Sequence of chain 6.B:
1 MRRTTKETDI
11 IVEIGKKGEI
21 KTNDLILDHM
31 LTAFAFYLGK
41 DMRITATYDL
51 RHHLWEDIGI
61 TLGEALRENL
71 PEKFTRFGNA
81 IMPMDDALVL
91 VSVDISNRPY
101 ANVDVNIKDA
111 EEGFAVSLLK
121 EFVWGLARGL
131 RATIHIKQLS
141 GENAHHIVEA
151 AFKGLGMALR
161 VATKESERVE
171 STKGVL

Sequence of chain 6.A:
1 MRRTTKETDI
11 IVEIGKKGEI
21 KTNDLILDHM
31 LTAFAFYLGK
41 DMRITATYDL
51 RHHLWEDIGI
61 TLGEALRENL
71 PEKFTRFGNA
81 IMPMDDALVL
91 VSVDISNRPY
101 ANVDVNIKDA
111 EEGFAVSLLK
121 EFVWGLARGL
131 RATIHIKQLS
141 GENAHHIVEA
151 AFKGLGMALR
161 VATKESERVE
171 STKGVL

A small-molecule ligand and the protein it binds are described below.
Small molecule (SMILES): O=P(O)(O)C[C@H](O)Cn1cncn1

Sequence of chain 6.C:
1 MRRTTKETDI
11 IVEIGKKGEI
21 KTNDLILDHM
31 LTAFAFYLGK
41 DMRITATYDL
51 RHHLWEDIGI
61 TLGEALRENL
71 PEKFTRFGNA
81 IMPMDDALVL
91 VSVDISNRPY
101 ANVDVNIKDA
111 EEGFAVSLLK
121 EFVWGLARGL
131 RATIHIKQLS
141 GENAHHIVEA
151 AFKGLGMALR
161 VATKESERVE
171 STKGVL

Binding-site contacts:
Ligand atom N1 contacts residue GLU149 of chain 6.C at 3.3 Å (salt-bridge).
Ligand atom C7 contacts residue GLU7 of chain 6.B at 3.5 Å.
Ligand atom N1 contacts residue HIS145 of chain 6.C at 3.2 Å (h-bond).
Ligand atom N1 contacts residue HIS53 of chain 6.B at 3.1 Å (h-bond).
Ligand atom C5 contacts residue HIS145 of chain 6.C at 3.2 Å.
Ligand atom C5 contacts residue MET84 of chain 6.C at 3.5 Å (hydrophobic).
Ligand atom N4 contacts residue MET84 of chain 6.C at 3.5 Å.
Ligand atom C5 contacts residue MN1 of chain 6.I at 3.2 Å.
Ligand atom N4 contacts residue GLU56 of chain 6.B at 3.1 Å (salt-bridge).
Ligand atom O13 contacts residue GLU149 of chain 6.C at 2.9 Å (salt-bridge).
Ligand atom C8 contacts residue GLU149 of chain 6.C at 3.6 Å.
Ligand atom C3 contacts residue MN1 of chain 6.G at 3.2 Å.
Ligand atom O13 contacts residue HIS29 of chain 6.C at 3.0 Å (h-bond).
Ligand atom O10 contacts residue ARG76 of chain 6.A at 2.8 Å (salt-bridge).
Ligand atom N4 contacts residue HIS52 of chain 6.B at 3.1 Å (h-bond).
Ligand atom O13 contacts residue GLU7 of chain 6.B at 2.8 Å (salt-bridge).
Ligand atom C7 contacts residue MN1 of chain 6.I at 3.2 Å.
Ligand atom C6 contacts residue MN1 of chain 6.I at 3.6 Å.
Ligand atom O12 contacts residue ARG98 of chain 6.A at 2.7 Å (salt-bridge).
Ligand atom O11 contacts residue ARG98 of chain 6.A at 3.1 Å (salt-bridge).
Ligand atom O12 contacts residue LYS173 of chain 6.A at 2.7 Å (salt-bridge).
Ligand atom N1 contacts residue MN1 of chain 6.I at 2.2 Å.
Ligand atom O11 contacts residue LYS153 of chain 6.C at 2.7 Å (salt-bridge).
Ligand atom O13 contacts residue HIS53 of chain 6.B at 3.4 Å (h-bond).
Ligand atom C7 contacts residue MET84 of chain 6.C at 3.6 Å (hydrophobic).
Ligand atom C8 contacts residue GLU7 of chain 6.B at 3.6 Å.
Ligand atom N2 contacts residue MET84 of chain 6.C at 3.3 Å.
Ligand atom C3 contacts residue MET84 of chain 6.C at 3.4 Å (hydrophobic).
Ligand atom N4 contacts residue HIS146 of chain 6.C at 3.4 Å (h-bond).
Ligand atom N2 contacts residue MN1 of chain 6.I at 3.3 Å.
Ligand atom C5 contacts residue MN1 of chain 6.G at 3.3 Å.
Ligand atom C3 contacts residue GLU56 of chain 6.B at 3.4 Å.
Ligand atom C5 contacts residue HIS52 of chain 6.B at 3.2 Å.
Ligand atom O11 contacts residue ARG76 of chain 6.A at 3.1 Å (salt-bridge).
Ligand atom O10 contacts residue SER171 of chain 6.A at 2.6 Å (h-bond).
Ligand atom C7 contacts residue GLU149 of chain 6.C at 3.1 Å.
Ligand atom O13 contacts residue MN1 of chain 6.I at 2.2 Å.
Ligand atom C6 contacts residue GLU7 of chain 6.B at 3.6 Å.
Ligand atom N1 contacts residue MET84 of chain 6.C at 3.3 Å.
Ligand atom N4 contacts residue MN1 of chain 6.G at 2.3 Å.